Sequence of chain 1.A:
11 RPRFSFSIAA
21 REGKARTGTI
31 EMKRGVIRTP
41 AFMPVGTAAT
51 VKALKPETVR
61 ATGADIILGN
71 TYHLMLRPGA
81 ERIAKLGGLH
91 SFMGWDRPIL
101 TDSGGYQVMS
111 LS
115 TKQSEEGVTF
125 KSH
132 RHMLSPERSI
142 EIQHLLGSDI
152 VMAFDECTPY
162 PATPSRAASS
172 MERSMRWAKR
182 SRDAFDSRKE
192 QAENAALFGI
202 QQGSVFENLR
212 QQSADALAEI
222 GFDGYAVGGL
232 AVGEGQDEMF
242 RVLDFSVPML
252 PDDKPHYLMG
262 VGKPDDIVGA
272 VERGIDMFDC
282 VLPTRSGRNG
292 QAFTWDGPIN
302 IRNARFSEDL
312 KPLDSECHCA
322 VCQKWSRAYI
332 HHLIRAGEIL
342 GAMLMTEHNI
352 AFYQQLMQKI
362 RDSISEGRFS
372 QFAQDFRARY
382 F

A protein and the small-molecule ligand that binds it are described below.
Small molecule (SMILES): CCNc1nc2cc3[nH]c(NC)nc3cc2c(=O)[nH]1

Binding-site contacts:
Ligand atom C6 contacts residue LEU231 of chain 1.A at 3.5 Å (hydrophobic).
Ligand atom C9 contacts residue ASP156 of chain 1.A at 3.7 Å.
Ligand atom C9 contacts residue CYS158 of chain 1.A at 3.6 Å (hydrophobic).
Ligand atom C12 contacts residue SER103 of chain 1.A at 3.3 Å.
Ligand atom O1 contacts residue GLY230 of chain 1.A at 2.7 Å (h-bond).
Ligand atom C1 contacts residue TYR106 of chain 1.A at 3.5 Å (hydrophobic).
Ligand atom O1 contacts residue ASP156 of chain 1.A at 3.6 Å.
Ligand atom C3 contacts residue TYR106 of chain 1.A at 3.5 Å (hydrophobic).
Ligand atom N5 contacts residue ASP156 of chain 1.A at 2.8 Å (salt-bridge).
Ligand atom C12 contacts residue MET260 of chain 1.A at 2.8 Å (hydrophobic).
Ligand atom N5 contacts residue MET260 of chain 1.A at 3.7 Å.
Ligand atom C12 contacts residue ILE201 of chain 1.A at 3.7 Å (hydrophobic).
Ligand atom N5 contacts residue ILE201 of chain 1.A at 3.7 Å.
Ligand atom C4 contacts residue ALA232 of chain 1.A at 3.5 Å (hydrophobic).
Ligand atom N2 contacts residue GLY261 of chain 1.A at 3.7 Å.
Ligand atom C6 contacts residue TYR106 of chain 1.A at 3.6 Å (hydrophobic).
Ligand atom C12 contacts residue MET153 of chain 1.A at 3.6 Å (hydrophobic).
Ligand atom N6 contacts residue MET260 of chain 1.A at 3.5 Å.
Ligand atom N1 contacts residue GLY261 of chain 1.A at 3.6 Å.
Ligand atom C10 contacts residue MET260 of chain 1.A at 3.6 Å (hydrophobic).
Ligand atom C11 contacts residue MET260 of chain 1.A at 3.6 Å (hydrophobic).
Ligand atom O1 contacts residue GLN203 of chain 1.A at 2.9 Å (h-bond).
Ligand atom N1 contacts residue TYR106 of chain 1.A at 3.5 Å.
Ligand atom C10 contacts residue ASP156 of chain 1.A at 3.6 Å.
Ligand atom C11 contacts residue ASP156 of chain 1.A at 3.6 Å.
Ligand atom N3 contacts residue ALA232 of chain 1.A at 3.5 Å (h-bond).
Ligand atom O1 contacts residue GLY229 of chain 1.A at 3.3 Å.
Ligand atom O1 contacts residue CYS158 of chain 1.A at 3.4 Å.
Ligand atom N3 contacts residue LEU231 of chain 1.A at 2.7 Å (h-bond).
Ligand atom N6 contacts residue TYR106 of chain 1.A at 3.7 Å.
Ligand atom C7 contacts residue CYS158 of chain 1.A at 3.5 Å (hydrophobic).
Ligand atom C7 contacts residue LEU231 of chain 1.A at 3.7 Å (hydrophobic).
Ligand atom C5 contacts residue GLY261 of chain 1.A at 3.2 Å.
Ligand atom C7 contacts residue GLY230 of chain 1.A at 3.7 Å.
Ligand atom C2 contacts residue TYR106 of chain 1.A at 3.5 Å (hydrophobic).
Ligand atom N4 contacts residue ASP156 of chain 1.A at 2.8 Å (salt-bridge).
Ligand atom C11 contacts residue SER103 of chain 1.A at 3.3 Å.
Ligand atom C4 contacts residue LEU231 of chain 1.A at 3.7 Å (hydrophobic).
Ligand atom C4 contacts residue TYR106 of chain 1.A at 3.6 Å (hydrophobic).
Ligand atom N2 contacts residue ALA232 of chain 1.A at 2.8 Å (h-bond).